This protein binds this small molecule.
Small molecule (SMILES): Cc1c(O)nc(CC(=O)O)c(C)c1O[P](=O)(O)OCC1OC(n2cnc3c(=O)[nH]c(N)nc32)[C@H](O)[C@@H]1O

Binding-site contacts:
Ligand atom N2A contacts residue PRO159 of chain 2.B at 3.5 Å.
Ligand atom O3S contacts residue THR114 of chain 2.B at 2.4 Å (h-bond).
Ligand atom P1 contacts residue THR135 of chain 2.B at 3.7 Å.
Ligand atom C5A contacts residue ILE181 of chain 2.B at 3.6 Å (hydrophobic).
Ligand atom O2S contacts residue ASP113 of chain 2.B at 3.5 Å (salt-bridge).
Ligand atom O5S contacts residue ILE160 of chain 2.B at 3.4 Å.
Ligand atom P1 contacts residue GLY137 of chain 2.B at 3.6 Å.
Ligand atom C4S contacts residue THR114 of chain 2.B at 3.3 Å.
Ligand atom N7A contacts residue LEU180 of chain 2.B at 3.5 Å.
Ligand atom C6 contacts residue VAL138 of chain 2.B at 3.4 Å (hydrophobic).
Ligand atom C2A contacts residue PRO159 of chain 2.B at 3.4 Å (hydrophobic).
Ligand atom N1A contacts residue PRO159 of chain 2.B at 3.6 Å.
Ligand atom O28 contacts residue ATP1 of chain 2.J at 2.7 Å (h-bond).
Ligand atom C8A contacts residue ILE181 of chain 2.B at 3.4 Å (hydrophobic).
Ligand atom O6A contacts residue ILE181 of chain 2.B at 3.2 Å (h-bond).
Ligand atom O18 contacts residue LEU24 of chain 2.B at 3.1 Å (h-bond).
Ligand atom O1P contacts residue THR135 of chain 2.B at 2.9 Å (h-bond).
Ligand atom C7 contacts residue LEU24 of chain 2.B at 3.5 Å (hydrophobic).
Ligand atom O2S contacts residue THR114 of chain 2.B at 3.3 Å (h-bond).
Ligand atom C8 contacts residue ATP1 of chain 2.J at 3.0 Å.
Ligand atom N1 contacts residue ALA110 of chain 2.B at 3.6 Å.
Ligand atom O6A contacts residue LEU180 of chain 2.B at 3.0 Å.
Ligand atom C4 contacts residue VAL138 of chain 2.B at 3.7 Å (hydrophobic).
Ligand atom C3S contacts residue THR114 of chain 2.B at 3.3 Å.
Ligand atom C5M contacts residue VAL138 of chain 2.B at 3.7 Å (hydrophobic).
Ligand atom C5M contacts residue THR135 of chain 2.B at 3.4 Å.
Ligand atom N7A contacts residue ILE181 of chain 2.B at 2.9 Å (h-bond).
Ligand atom C8 contacts residue LEU24 of chain 2.B at 3.6 Å (hydrophobic).
Ligand atom O6A contacts residue ARG182 of chain 2.B at 3.1 Å.
Ligand atom O1P contacts residue MET136 of chain 2.B at 3.4 Å (h-bond).
Ligand atom O18 contacts residue ARG23 of chain 2.B at 3.6 Å.
Ligand atom O2P contacts residue GLY137 of chain 2.B at 3.2 Å.
Ligand atom O2P contacts residue VAL138 of chain 2.B at 3.1 Å (h-bond).
Ligand atom C2 contacts residue ALA110 of chain 2.B at 3.4 Å (hydrophobic).
Ligand atom O1P contacts residue GLY137 of chain 2.B at 2.7 Å (h-bond).
Ligand atom O18 contacts residue ATP1 of chain 2.J at 2.8 Å (h-bond).
Ligand atom C5 contacts residue VAL138 of chain 2.B at 3.3 Å (hydrophobic).
Ligand atom C3 contacts residue ALA110 of chain 2.B at 3.7 Å (hydrophobic).
Ligand atom O3P contacts residue THR135 of chain 2.B at 3.5 Å (h-bond).
Ligand atom O4S contacts residue ILE160 of chain 2.B at 3.3 Å.

Sequence of chain 2.B:
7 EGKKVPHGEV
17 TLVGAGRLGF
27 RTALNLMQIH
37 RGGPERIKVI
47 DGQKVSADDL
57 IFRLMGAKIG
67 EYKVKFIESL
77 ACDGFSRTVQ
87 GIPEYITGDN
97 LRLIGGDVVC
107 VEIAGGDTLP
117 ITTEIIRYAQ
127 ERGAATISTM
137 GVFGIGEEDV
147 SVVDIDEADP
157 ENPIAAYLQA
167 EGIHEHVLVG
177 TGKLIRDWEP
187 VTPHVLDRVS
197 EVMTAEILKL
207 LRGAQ